This protein binds this small molecule.
Small molecule (SMILES): Nc1ncnc2c1ncn2[C@@H]1O[C@H](CO[P](=O)(O)O[P](=O)(O)CP(=O)(O)O)[C@@H](O)[C@H]1O

Binding-site contacts:
Ligand atom PB contacts residue LYS19 of chain 1.B at 3.5 Å.
Ligand atom C3B contacts residue ALA16 of chain 1.B at 2.8 Å (hydrophobic).
Ligand atom O2A contacts residue THR20 of chain 1.B at 3.5 Å.
Ligand atom O2G contacts residue ARG145 of chain 1.B at 3.0 Å (salt-bridge).
Ligand atom PB contacts residue THR20 of chain 1.B at 3.5 Å.
Ligand atom PG contacts residue ARG145 of chain 1.B at 3.4 Å.
Ligand atom O3A contacts residue SER17 of chain 1.B at 3.7 Å.
Ligand atom O3A contacts residue ALA16 of chain 1.B at 3.9 Å.
Ligand atom O3G contacts residue ARG145 of chain 1.B at 2.4 Å (salt-bridge).
Ligand atom O2B contacts residue SER17 of chain 1.B at 2.1 Å (h-bond).
Ligand atom O1A contacts residue ALA16 of chain 1.B at 2.9 Å.
Ligand atom PG contacts residue LYS19 of chain 1.B at 3.4 Å.
Ligand atom C3B contacts residue THR15 of chain 1.B at 3.8 Å.
Ligand atom C3B contacts residue LYS19 of chain 1.B at 3.2 Å.
Ligand atom O2B contacts residue GLY14 of chain 1.B at 3.3 Å (h-bond).
Ligand atom PG contacts residue CTN1 of chain 1.E at 3.6 Å.
Ligand atom O2B contacts residue THR15 of chain 1.B at 3.1 Å.
Ligand atom O2B contacts residue GLY18 of chain 1.B at 3.2 Å (h-bond).
Ligand atom O2G contacts residue CTN1 of chain 1.E at 3.4 Å (h-bond).
Ligand atom O1B contacts residue LYS19 of chain 1.B at 2.4 Å.
Ligand atom O5' contacts residue THR21 of chain 1.B at 2.7 Å.
Ligand atom PB contacts residue SER17 of chain 1.B at 3.7 Å.
Ligand atom O1G contacts residue LYS19 of chain 1.B at 2.4 Å (salt-bridge).
Ligand atom O2B contacts residue ALA16 of chain 1.B at 2.1 Å (h-bond).
Ligand atom O1A contacts residue SER17 of chain 1.B at 3.4 Å (h-bond).
Ligand atom PB contacts residue ALA16 of chain 1.B at 3.1 Å.
Ligand atom PA contacts residue GLY18 of chain 1.B at 3.2 Å.
Ligand atom O1G contacts residue ILE113 of chain 1.B at 3.7 Å.
Ligand atom PG contacts residue ALA16 of chain 1.B at 3.7 Å.
Ligand atom O1G contacts residue CTN1 of chain 1.E at 3.2 Å (h-bond).
Ligand atom O3A contacts residue THR20 of chain 1.B at 3.2 Å (h-bond).
Ligand atom O3G contacts residue CTN1 of chain 1.E at 3.1 Å (h-bond).
Ligand atom O1A contacts residue GLY18 of chain 1.B at 3.0 Å (h-bond).
Ligand atom O5' contacts residue GLY18 of chain 1.B at 3.3 Å.
Ligand atom O3A contacts residue LYS19 of chain 1.B at 3.2 Å (salt-bridge).
Ligand atom O2A contacts residue THR21 of chain 1.B at 3.6 Å.
Ligand atom O1B contacts residue THR20 of chain 1.B at 2.8 Å (h-bond).
Ligand atom O3A contacts residue GLY18 of chain 1.B at 3.0 Å (h-bond).
Ligand atom O2G contacts residue THR15 of chain 1.B at 2.5 Å (h-bond).
Ligand atom O2G contacts residue ALA16 of chain 1.B at 3.5 Å (h-bond).

Sequence of chain 1.B:
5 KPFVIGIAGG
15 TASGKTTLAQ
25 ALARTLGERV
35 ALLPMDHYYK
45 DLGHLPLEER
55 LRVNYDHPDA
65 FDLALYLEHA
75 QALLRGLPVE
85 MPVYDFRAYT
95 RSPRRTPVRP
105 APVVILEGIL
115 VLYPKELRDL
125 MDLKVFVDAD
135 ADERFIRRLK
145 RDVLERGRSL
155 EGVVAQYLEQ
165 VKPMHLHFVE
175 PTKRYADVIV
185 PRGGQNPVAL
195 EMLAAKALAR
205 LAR